This small molecule binds to this protein.
Small molecule (SMILES): N#CCC(=O)NCc1ccncc1

Sequence of chain 1.A:
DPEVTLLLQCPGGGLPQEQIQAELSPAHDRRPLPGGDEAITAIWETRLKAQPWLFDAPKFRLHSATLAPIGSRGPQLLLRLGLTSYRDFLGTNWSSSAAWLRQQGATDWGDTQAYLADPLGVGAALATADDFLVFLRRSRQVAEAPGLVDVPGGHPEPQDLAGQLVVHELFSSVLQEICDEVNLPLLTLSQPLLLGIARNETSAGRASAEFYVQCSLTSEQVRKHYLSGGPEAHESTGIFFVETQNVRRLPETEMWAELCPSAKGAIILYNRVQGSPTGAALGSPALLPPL

Binding-site contacts:
Ligand atom C8 contacts residue GLU146 of chain 1.A at 3.7 Å.
Ligand atom O1 contacts residue HIS157 of chain 1.A at 3.5 Å.
Ligand atom N1 contacts residue GLU223 of chain 1.A at 2.8 Å (salt-bridge).
Ligand atom O1 contacts residue ARG219 of chain 1.A at 3.3 Å (salt-bridge).
Ligand atom O1 contacts residue DMS1 of chain 1.G at 3.3 Å.
Ligand atom C7 contacts residue SER275 of chain 1.A at 3.3 Å.
Ligand atom C8 contacts residue ASP152 of chain 1.A at 3.4 Å.
Ligand atom O1 contacts residue GLU146 of chain 1.A at 3.6 Å (salt-bridge).
Ligand atom N2 contacts residue ASP152 of chain 1.A at 2.8 Å (salt-bridge).
Ligand atom C6 contacts residue ASP152 of chain 1.A at 3.8 Å.
Ligand atom C4 contacts residue ASP152 of chain 1.A at 3.6 Å.
Ligand atom C2 contacts residue SER221 of chain 1.A at 3.5 Å.
Ligand atom C3 contacts residue SER275 of chain 1.A at 3.4 Å.
Ligand atom C9 contacts residue GLU146 of chain 1.A at 3.5 Å.
Ligand atom N3 contacts residue DMS1 of chain 1.G at 3.2 Å.
Ligand atom C2 contacts residue DMS1 of chain 1.G at 3.4 Å.
Ligand atom C9 contacts residue DMS1 of chain 1.G at 3.3 Å.
Ligand atom N1 contacts residue GLY125 of chain 1.A at 3.6 Å.
Ligand atom N1 contacts residue DMS1 of chain 1.G at 3.7 Å.
Ligand atom C5 contacts residue SER275 of chain 1.A at 3.6 Å.
Ligand atom C2 contacts residue GLU223 of chain 1.A at 3.6 Å.
Ligand atom N1 contacts residue SER275 of chain 1.A at 3.7 Å.
Ligand atom C8 contacts residue ARG140 of chain 1.A at 3.8 Å.
Ligand atom C9 contacts residue SER275 of chain 1.A at 3.0 Å.
Ligand atom N2 contacts residue SER275 of chain 1.A at 3.5 Å (h-bond).
Ligand atom C5 contacts residue VAL124 of chain 1.A at 3.9 Å (hydrophobic).
Ligand atom C7 contacts residue ASP152 of chain 1.A at 3.6 Å.
Ligand atom N1 contacts residue VAL124 of chain 1.A at 3.6 Å (h-bond).
Ligand atom N3 contacts residue ASN213 of chain 1.A at 3.8 Å.
Ligand atom C8 contacts residue SER275 of chain 1.A at 3.1 Å.
Ligand atom N3 contacts residue SER275 of chain 1.A at 3.5 Å (h-bond).
Ligand atom C3 contacts residue GLU223 of chain 1.A at 3.7 Å.
Ligand atom C4 contacts residue SER275 of chain 1.A at 3.3 Å.
Ligand atom N3 contacts residue ARG219 of chain 1.A at 3.8 Å.
Ligand atom C9 contacts residue CYS273 of chain 1.A at 3.8 Å (hydrophobic).
Ligand atom C3 contacts residue GLY125 of chain 1.A at 3.5 Å.
Ligand atom C1 contacts residue VAL124 of chain 1.A at 3.5 Å (hydrophobic).
Ligand atom N3 contacts residue GLU146 of chain 1.A at 3.6 Å.
Ligand atom C9 contacts residue ARG219 of chain 1.A at 3.9 Å.
Ligand atom C2 contacts residue VAL124 of chain 1.A at 3.4 Å (hydrophobic).